Binding-site contacts:
Ligand atom C5 contacts residue ILE382 of chain 1.D at 4.2 Å (hydrophobic).
Ligand atom O7 contacts residue ASN379 of chain 1.D at 3.8 Å.
Ligand atom O6 contacts residue GLU385 of chain 1.D at 4.0 Å.
Ligand atom O7 contacts residue GLN375 of chain 1.D at 3.5 Å.
Ligand atom O5 contacts residue TYR371 of chain 1.D at 4.5 Å.
Ligand atom O5 contacts residue ILE382 of chain 1.D at 3.1 Å.
Ligand atom N2 contacts residue ASN379 of chain 1.D at 2.9 Å (h-bond).
Ligand atom C7 contacts residue GLN375 of chain 1.D at 4.3 Å.
Ligand atom O6 contacts residue ILE382 of chain 1.D at 3.8 Å.
Ligand atom O5 contacts residue ASN379 of chain 1.D at 2.4 Å (h-bond).
Ligand atom C6 contacts residue ILE382 of chain 1.D at 4.1 Å (hydrophobic).
Ligand atom C1 contacts residue ASN379 of chain 1.D at 1.4 Å.
Ligand atom O6 contacts residue TYR371 of chain 1.D at 4.1 Å.
Ligand atom O7 contacts residue LYS374 of chain 1.D at 4.2 Å.
Ligand atom C5 contacts residue SER381 of chain 1.D at 3.9 Å.
Ligand atom C1 contacts residue GLN375 of chain 1.D at 4.2 Å.
Ligand atom O5 contacts residue SER381 of chain 1.D at 3.7 Å.
Ligand atom C2 contacts residue GLN375 of chain 1.D at 4.4 Å.
Ligand atom C1 contacts residue SER381 of chain 1.D at 3.7 Å.
Ligand atom C5 contacts residue ASN379 of chain 1.D at 3.7 Å.
Ligand atom C4 contacts residue ASN379 of chain 1.D at 4.2 Å.
Ligand atom C2 contacts residue ASN379 of chain 1.D at 2.5 Å.
Ligand atom C6 contacts residue TYR371 of chain 1.D at 3.7 Å (hydrophobic).
Ligand atom C7 contacts residue ASN379 of chain 1.D at 3.6 Å.
Ligand atom C3 contacts residue ASN379 of chain 1.D at 3.8 Å.
Ligand atom O6 contacts residue SER381 of chain 1.D at 3.9 Å.
Ligand atom C1 contacts residue ILE382 of chain 1.D at 3.8 Å (hydrophobic).

The small molecule below binds the protein below.
Small molecule (SMILES): CC(=O)N[C@@H]1[C@@H](O)[C@H](O)[C@@H](CO)O[C@H]1O

Sequence of chain 1.D:
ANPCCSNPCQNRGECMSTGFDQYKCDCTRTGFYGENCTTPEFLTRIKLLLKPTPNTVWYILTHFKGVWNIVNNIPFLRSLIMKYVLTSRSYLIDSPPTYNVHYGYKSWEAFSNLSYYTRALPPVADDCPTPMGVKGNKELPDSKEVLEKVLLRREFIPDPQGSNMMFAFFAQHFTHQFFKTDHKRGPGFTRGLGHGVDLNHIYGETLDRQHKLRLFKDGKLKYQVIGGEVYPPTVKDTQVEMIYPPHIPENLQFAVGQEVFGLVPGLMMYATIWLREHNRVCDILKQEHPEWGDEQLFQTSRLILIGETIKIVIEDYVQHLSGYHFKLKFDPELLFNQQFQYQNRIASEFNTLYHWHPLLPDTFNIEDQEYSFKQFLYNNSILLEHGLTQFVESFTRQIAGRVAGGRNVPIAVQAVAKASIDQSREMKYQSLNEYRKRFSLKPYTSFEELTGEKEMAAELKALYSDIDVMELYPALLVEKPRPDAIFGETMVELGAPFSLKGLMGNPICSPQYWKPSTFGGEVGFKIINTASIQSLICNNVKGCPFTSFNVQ